A small-molecule ligand and the protein it binds are described below.
Small molecule (SMILES): CC(=O)N[C@H]1[C@H](O[C@H]2[C@H](O)[C@@H](NC(C)=O)CO[C@@H]2CO[C@@H]2O[C@@H](C)[C@@H](O)[C@@H](O)[C@@H]2O)O[C@H](CO)[C@@H](O[C@@H]2O[C@H](CO)[C@@H](O)[C@H](O)[C@@H]2O)[C@@H]1O

Sequence of chain 2.G:
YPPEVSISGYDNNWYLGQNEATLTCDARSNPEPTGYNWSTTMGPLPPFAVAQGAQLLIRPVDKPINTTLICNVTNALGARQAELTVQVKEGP

Binding-site contacts:
Ligand atom N2 contacts residue ILE65 of chain 2.G at 4.4 Å.
Ligand atom O7 contacts residue ASN66 of chain 2.G at 4.3 Å.
Ligand atom O5 contacts residue ASN66 of chain 2.G at 2.2 Å (h-bond).
Ligand atom C7 contacts residue ASN66 of chain 2.G at 4.0 Å.
Ligand atom C8 contacts residue GLN87 of chain 2.G at 4.5 Å.
Ligand atom O7 contacts residue PRO64 of chain 2.G at 3.9 Å.
Ligand atom C3 contacts residue ASN66 of chain 2.G at 3.6 Å.
Ligand atom C4 contacts residue ASN66 of chain 2.G at 4.0 Å.
Ligand atom N2 contacts residue PRO64 of chain 2.G at 4.3 Å.
Ligand atom C2 contacts residue ASN66 of chain 2.G at 2.2 Å.
Ligand atom C1 contacts residue ASN66 of chain 2.G at 1.4 Å.
Ligand atom C8 contacts residue PRO64 of chain 2.G at 3.4 Å (hydrophobic).
Ligand atom C5 contacts residue ASN66 of chain 2.G at 3.5 Å.
Ligand atom C7 contacts residue PRO64 of chain 2.G at 3.8 Å (hydrophobic).
Ligand atom N2 contacts residue ASN66 of chain 2.G at 2.8 Å (h-bond).